This small molecule binds to this protein.
Small molecule (SMILES): C[C@H](C(=O)O)c1ccc(C(=O)c2ccc(I)s2)cc1

Sequence of chain 1.A:
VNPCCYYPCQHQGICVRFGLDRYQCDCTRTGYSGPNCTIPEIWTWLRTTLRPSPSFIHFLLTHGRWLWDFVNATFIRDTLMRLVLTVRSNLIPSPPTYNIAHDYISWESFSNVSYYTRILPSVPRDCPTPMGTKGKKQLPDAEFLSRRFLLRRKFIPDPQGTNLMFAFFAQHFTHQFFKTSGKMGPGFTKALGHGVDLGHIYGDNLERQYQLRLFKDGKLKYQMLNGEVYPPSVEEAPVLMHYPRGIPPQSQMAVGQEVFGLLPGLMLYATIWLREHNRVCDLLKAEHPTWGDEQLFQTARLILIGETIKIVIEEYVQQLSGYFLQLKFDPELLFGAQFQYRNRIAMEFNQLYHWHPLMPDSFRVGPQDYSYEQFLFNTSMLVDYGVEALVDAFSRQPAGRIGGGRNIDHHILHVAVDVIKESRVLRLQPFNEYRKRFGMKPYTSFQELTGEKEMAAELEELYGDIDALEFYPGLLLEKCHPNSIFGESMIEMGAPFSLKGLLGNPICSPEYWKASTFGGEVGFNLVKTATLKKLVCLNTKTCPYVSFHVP

Binding-site contacts:
Ligand atom C3 contacts residue GLY502 of chain 1.A at 3.6 Å.
Ligand atom S1 contacts residue SER506 of chain 1.A at 3.8 Å.
Ligand atom O7 contacts residue VAL325 of chain 1.A at 3.6 Å.
Ligand atom C2 contacts residue SER506 of chain 1.A at 4.0 Å.
Ligand atom O18 contacts residue LEU507 of chain 1.A at 4.0 Å.
Ligand atom O18 contacts residue ARG96 of chain 1.A at 2.8 Å (salt-bridge).
Ligand atom O17 contacts residue TYR331 of chain 1.A at 2.9 Å (h-bond).
Ligand atom O18 contacts residue ALA503 of chain 1.A at 3.6 Å.
Ligand atom C5 contacts residue GLY502 of chain 1.A at 4.0 Å.
Ligand atom C15 contacts residue VAL92 of chain 1.A at 3.8 Å (hydrophobic).
Ligand atom C16 contacts residue ARG96 of chain 1.A at 3.2 Å.
Ligand atom I1 contacts residue TRP363 of chain 1.A at 3.5 Å.
Ligand atom C10 contacts residue VAL325 of chain 1.A at 3.5 Å (hydrophobic).
Ligand atom C6 contacts residue SER506 of chain 1.A at 3.6 Å.
Ligand atom S1 contacts residue LEU328 of chain 1.A at 3.9 Å.
Ligand atom C9 contacts residue VAL325 of chain 1.A at 3.5 Å (hydrophobic).
Ligand atom C12 contacts residue ILE499 of chain 1.A at 3.9 Å (hydrophobic).
Ligand atom C9 contacts residue ALA503 of chain 1.A at 3.9 Å (hydrophobic).
Ligand atom O17 contacts residue ARG96 of chain 1.A at 3.0 Å (salt-bridge).
Ligand atom S1 contacts residue TYR361 of chain 1.A at 3.6 Å.
Ligand atom C13 contacts residue ILE499 of chain 1.A at 3.9 Å (hydrophobic).
Ligand atom C14 contacts residue TYR331 of chain 1.A at 3.8 Å (hydrophobic).
Ligand atom O18 contacts residue VAL92 of chain 1.A at 3.8 Å.
Ligand atom C11 contacts residue VAL325 of chain 1.A at 3.8 Å (hydrophobic).
Ligand atom C15 contacts residue LEU335 of chain 1.A at 3.9 Å (hydrophobic).
Ligand atom S1 contacts residue TRP363 of chain 1.A at 3.8 Å.
Ligand atom C4 contacts residue ALA503 of chain 1.A at 3.6 Å (hydrophobic).
Ligand atom C10 contacts residue ALA503 of chain 1.A at 3.9 Å (hydrophobic).
Ligand atom C5 contacts residue TRP363 of chain 1.A at 3.7 Å (hydrophobic).
Ligand atom O7 contacts residue SER506 of chain 1.A at 3.0 Å (h-bond).
Ligand atom C3 contacts residue ALA503 of chain 1.A at 3.4 Å (hydrophobic).
Ligand atom C4 contacts residue GLY502 of chain 1.A at 3.4 Å.
Ligand atom C16 contacts residue TYR331 of chain 1.A at 3.8 Å (hydrophobic).
Ligand atom C8 contacts residue ALA503 of chain 1.A at 4.0 Å (hydrophobic).
Ligand atom C2 contacts residue LEU328 of chain 1.A at 3.8 Å (hydrophobic).
Ligand atom I1 contacts residue TYR361 of chain 1.A at 3.8 Å.
Ligand atom I1 contacts residue LEU360 of chain 1.A at 3.1 Å.
Ligand atom C10 contacts residue LEU507 of chain 1.A at 3.7 Å (hydrophobic).
Ligand atom C8 contacts residue VAL325 of chain 1.A at 3.8 Å (hydrophobic).
Ligand atom C4 contacts residue MET498 of chain 1.A at 3.1 Å (hydrophobic).